Sequence of chain 1.B:
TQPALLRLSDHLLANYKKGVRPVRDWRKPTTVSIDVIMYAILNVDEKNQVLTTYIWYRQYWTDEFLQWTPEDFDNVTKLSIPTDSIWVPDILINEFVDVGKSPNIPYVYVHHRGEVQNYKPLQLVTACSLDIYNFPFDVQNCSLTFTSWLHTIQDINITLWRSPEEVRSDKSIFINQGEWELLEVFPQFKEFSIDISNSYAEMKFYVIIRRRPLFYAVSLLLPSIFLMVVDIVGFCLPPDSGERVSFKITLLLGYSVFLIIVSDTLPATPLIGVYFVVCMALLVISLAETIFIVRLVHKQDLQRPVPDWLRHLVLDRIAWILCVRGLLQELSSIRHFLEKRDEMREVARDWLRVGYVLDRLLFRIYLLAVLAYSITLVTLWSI

A protein and the small-molecule ligand that binds it are described below.
Small molecule (SMILES): CC(=O)N[C@H]1[C@H](O[C@H]2[C@H](O)[C@@H](NC(C)=O)CO[C@@H]2CO)O[C@H](CO)[C@@H](O[C@@H]2O[C@H](CO)[C@@H](O)[C@H](O)[C@@H]2O)[C@@H]1O

Binding-site contacts:
Ligand atom O5 contacts residue ASN164 of chain 1.B at 2.4 Å (h-bond).
Ligand atom C8 contacts residue ILE160 of chain 1.B at 4.1 Å (hydrophobic).
Ligand atom O5 contacts residue PHE196 of chain 1.B at 3.7 Å.
Ligand atom N2 contacts residue ILE160 of chain 1.B at 3.5 Å.
Ligand atom C1 contacts residue ASN164 of chain 1.B at 1.4 Å.
Ligand atom O6 contacts residue ASN164 of chain 1.B at 4.4 Å.
Ligand atom C1 contacts residue PHE196 of chain 1.B at 3.7 Å (hydrophobic).
Ligand atom C6 contacts residue ASN164 of chain 1.B at 4.4 Å.
Ligand atom O5 contacts residue ILE165 of chain 1.B at 3.6 Å.
Ligand atom C7 contacts residue ASN164 of chain 1.B at 3.7 Å.
Ligand atom C5 contacts residue ASN164 of chain 1.B at 3.7 Å.
Ligand atom C6 contacts residue THR166 of chain 1.B at 3.8 Å.
Ligand atom O6 contacts residue ILE165 of chain 1.B at 4.4 Å.
Ligand atom O6 contacts residue THR166 of chain 1.B at 3.3 Å.
Ligand atom C7 contacts residue ILE160 of chain 1.B at 4.3 Å (hydrophobic).
Ligand atom C5 contacts residue PHE196 of chain 1.B at 3.4 Å (hydrophobic).
Ligand atom C3 contacts residue ASN164 of chain 1.B at 3.8 Å.
Ligand atom C4 contacts residue ASN164 of chain 1.B at 4.3 Å.
Ligand atom C3 contacts residue PHE196 of chain 1.B at 4.4 Å (hydrophobic).
Ligand atom O4 contacts residue PHE196 of chain 1.B at 4.1 Å.
Ligand atom C2 contacts residue ASN164 of chain 1.B at 2.5 Å.
Ligand atom C6 contacts residue PHE196 of chain 1.B at 4.0 Å (hydrophobic).
Ligand atom C4 contacts residue PHE196 of chain 1.B at 4.2 Å (hydrophobic).
Ligand atom C8 contacts residue PHE196 of chain 1.B at 3.7 Å (hydrophobic).
Ligand atom C6 contacts residue ILE165 of chain 1.B at 3.6 Å (hydrophobic).
Ligand atom N2 contacts residue ASN164 of chain 1.B at 2.9 Å (h-bond).
Ligand atom C2 contacts residue ILE160 of chain 1.B at 4.2 Å (hydrophobic).
Ligand atom O5 contacts residue THR166 of chain 1.B at 4.2 Å.
Ligand atom C5 contacts residue ILE165 of chain 1.B at 4.2 Å (hydrophobic).
Ligand atom O7 contacts residue ASN164 of chain 1.B at 4.1 Å.
Ligand atom C1 contacts residue ILE160 of chain 1.B at 3.9 Å (hydrophobic).